Sequence of chain 2.B:
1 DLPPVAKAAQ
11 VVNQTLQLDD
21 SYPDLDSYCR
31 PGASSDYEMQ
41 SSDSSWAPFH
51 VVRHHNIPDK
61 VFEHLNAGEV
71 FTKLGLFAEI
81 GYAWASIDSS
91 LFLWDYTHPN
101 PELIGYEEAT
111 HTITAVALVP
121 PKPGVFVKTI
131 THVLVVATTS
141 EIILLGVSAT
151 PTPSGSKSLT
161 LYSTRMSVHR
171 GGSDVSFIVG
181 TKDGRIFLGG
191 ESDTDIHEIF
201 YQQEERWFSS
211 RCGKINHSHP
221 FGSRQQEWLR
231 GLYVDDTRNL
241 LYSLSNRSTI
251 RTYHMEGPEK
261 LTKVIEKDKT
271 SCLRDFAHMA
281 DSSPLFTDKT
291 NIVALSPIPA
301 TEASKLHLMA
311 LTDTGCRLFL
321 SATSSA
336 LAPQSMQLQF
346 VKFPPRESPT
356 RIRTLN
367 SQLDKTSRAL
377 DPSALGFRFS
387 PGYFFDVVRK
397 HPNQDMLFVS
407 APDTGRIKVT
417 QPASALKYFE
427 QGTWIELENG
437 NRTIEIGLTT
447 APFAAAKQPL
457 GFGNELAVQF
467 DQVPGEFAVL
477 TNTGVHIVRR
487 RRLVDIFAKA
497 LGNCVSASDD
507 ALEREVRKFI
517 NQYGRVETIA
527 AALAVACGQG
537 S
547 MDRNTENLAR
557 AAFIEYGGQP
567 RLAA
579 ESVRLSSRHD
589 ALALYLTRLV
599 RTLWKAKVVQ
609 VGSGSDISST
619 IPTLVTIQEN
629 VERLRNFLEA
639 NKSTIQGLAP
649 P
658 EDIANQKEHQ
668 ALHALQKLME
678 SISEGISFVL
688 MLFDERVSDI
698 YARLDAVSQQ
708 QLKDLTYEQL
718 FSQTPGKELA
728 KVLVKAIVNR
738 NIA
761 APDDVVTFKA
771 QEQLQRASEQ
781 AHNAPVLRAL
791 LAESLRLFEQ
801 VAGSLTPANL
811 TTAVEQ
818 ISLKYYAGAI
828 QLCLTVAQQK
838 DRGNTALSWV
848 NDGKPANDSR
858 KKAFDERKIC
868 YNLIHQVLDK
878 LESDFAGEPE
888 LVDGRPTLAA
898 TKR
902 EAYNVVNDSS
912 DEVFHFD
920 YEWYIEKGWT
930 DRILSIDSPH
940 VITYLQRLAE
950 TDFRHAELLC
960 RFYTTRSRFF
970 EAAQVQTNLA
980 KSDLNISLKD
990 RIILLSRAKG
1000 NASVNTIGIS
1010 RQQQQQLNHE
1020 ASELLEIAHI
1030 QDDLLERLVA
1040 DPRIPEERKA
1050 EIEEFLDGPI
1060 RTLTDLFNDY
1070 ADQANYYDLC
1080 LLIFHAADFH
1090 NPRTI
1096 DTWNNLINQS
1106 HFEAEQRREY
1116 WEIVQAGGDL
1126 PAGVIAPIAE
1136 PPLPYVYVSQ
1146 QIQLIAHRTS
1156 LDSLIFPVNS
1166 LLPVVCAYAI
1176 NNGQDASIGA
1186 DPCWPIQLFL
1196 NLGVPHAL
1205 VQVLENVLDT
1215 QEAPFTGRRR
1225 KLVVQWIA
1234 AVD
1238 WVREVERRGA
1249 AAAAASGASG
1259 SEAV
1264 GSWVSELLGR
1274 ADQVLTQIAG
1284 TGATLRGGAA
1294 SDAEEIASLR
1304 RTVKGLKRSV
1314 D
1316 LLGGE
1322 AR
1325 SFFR

The protein below binds the small molecule below.
Small molecule (SMILES): CSCC[C@H](NC(=O)[C@@H]1CCCN1C(=O)[C@H](CC(C)C)NC(=O)[C@H](CC(C)C)NC(=O)[C@H](CCCCN)NC(=O)[C@H](C)NC(=O)[C@H](CCCCN)NC(=O)[C@@H](N)CCCN=C(N)N)C(=O)N[C@@H](CCC(=O)O)C(=O)N[C@@H](CCC(=O)O)C(=O)N[C@@H](C)C(=O)N[C@@H](CC(C)C)C(=O)N[C@@H](CC(C)C)C(=O)N1CCC[C@H]1C=O

Binding-site contacts:
Ligand atom CB contacts residue TYR162 of chain 2.B at 2.6 Å (hydrophobic).
Ligand atom CA contacts residue TYR162 of chain 2.B at 3.5 Å (hydrophobic).
Ligand atom C contacts residue VAL127 of chain 2.B at 3.5 Å (hydrophobic).
Ligand atom CB contacts residue GLY105 of chain 2.B at 3.2 Å.
Ligand atom CB contacts residue ILE104 of chain 2.B at 3.5 Å (hydrophobic).
Ligand atom CD1 contacts residue TYR162 of chain 2.B at 2.8 Å (hydrophobic).
Ligand atom C contacts residue VAL127 of chain 2.B at 3.0 Å (hydrophobic).
Ligand atom SD contacts residue ARG165 of chain 2.B at 2.3 Å (salt-bridge).
Ligand atom C contacts residue GLN203 of chain 2.B at 2.2 Å.
Ligand atom C contacts residue ILE130 of chain 2.B at 3.7 Å (hydrophobic).
Ligand atom C contacts residue TYR162 of chain 2.B at 3.5 Å (hydrophobic).
Ligand atom CA contacts residue ILE130 of chain 2.B at 3.3 Å (hydrophobic).
Ligand atom CA contacts residue GLN203 of chain 2.B at 3.5 Å.
Ligand atom CA contacts residue PHE126 of chain 2.B at 3.2 Å (hydrophobic).
Ligand atom O contacts residue TYR162 of chain 2.B at 3.4 Å.
Ligand atom O contacts residue ILE130 of chain 2.B at 3.5 Å.
Ligand atom O contacts residue VAL127 of chain 2.B at 2.2 Å.
Ligand atom CD contacts residue GLN203 of chain 2.B at 2.8 Å.
Ligand atom CG contacts residue TYR162 of chain 2.B at 3.1 Å (hydrophobic).
Ligand atom CG contacts residue PHE126 of chain 2.B at 3.7 Å (hydrophobic).
Ligand atom CD1 contacts residue GLN203 of chain 2.B at 3.4 Å.
Ligand atom O contacts residue PHE126 of chain 2.B at 2.8 Å.
Ligand atom O contacts residue SER163 of chain 2.B at 3.6 Å (h-bond).
Ligand atom CA contacts residue LEU161 of chain 2.B at 3.2 Å (hydrophobic).
Ligand atom N contacts residue VAL125 of chain 2.B at 3.5 Å (h-bond).
Ligand atom O contacts residue LEU103 of chain 2.B at 3.6 Å.
Ligand atom CB contacts residue VAL125 of chain 2.B at 2.6 Å (hydrophobic).
Ligand atom O contacts residue GLN203 of chain 2.B at 1.3 Å (h-bond).
Ligand atom CE contacts residue ARG165 of chain 2.B at 2.8 Å.
Ligand atom CA contacts residue VAL127 of chain 2.B at 3.6 Å (hydrophobic).
Ligand atom CB contacts residue ILE130 of chain 2.B at 3.4 Å (hydrophobic).
Ligand atom O contacts residue LEU161 of chain 2.B at 3.3 Å (h-bond).
Ligand atom CD2 contacts residue LEU161 of chain 2.B at 3.4 Å (hydrophobic).
Ligand atom N contacts residue GLY105 of chain 2.B at 3.1 Å (h-bond).
Ligand atom CD2 contacts residue PHE126 of chain 2.B at 3.3 Å (hydrophobic).
Ligand atom CA contacts residue VAL125 of chain 2.B at 3.1 Å (hydrophobic).
Ligand atom N contacts residue LEU161 of chain 2.B at 3.3 Å (h-bond).
Ligand atom N contacts residue GLN203 of chain 2.B at 3.7 Å.
Ligand atom O contacts residue VAL127 of chain 2.B at 1.8 Å (h-bond).
Ligand atom N contacts residue GLN203 of chain 2.B at 2.9 Å (h-bond).